Binding-site contacts:
Ligand atom CB contacts residue PHE340 of chain 1.A at 3.7 Å (hydrophobic).
Ligand atom CH2 contacts residue PHE173 of chain 1.A at 3.6 Å (hydrophobic).
Ligand atom O contacts residue SER325 of chain 1.A at 2.4 Å (h-bond).
Ligand atom C contacts residue PHE340 of chain 1.A at 3.9 Å (hydrophobic).
Ligand atom CE2 contacts residue PRO332 of chain 1.A at 3.9 Å (hydrophobic).
Ligand atom CD contacts residue LEU145 of chain 1.A at 3.8 Å (hydrophobic).
Ligand atom CB contacts residue PHE254 of chain 1.A at 3.6 Å (hydrophobic).
Ligand atom O contacts residue PHE340 of chain 1.A at 3.5 Å.
Ligand atom CD1 contacts residue TYR251 of chain 1.A at 3.8 Å (hydrophobic).
Ligand atom OG1 contacts residue GLN148 of chain 1.A at 3.6 Å (h-bond).
Ligand atom CE1 contacts residue TYR251 of chain 1.A at 3.3 Å (hydrophobic).
Ligand atom CD2 contacts residue PHE254 of chain 1.A at 3.5 Å (hydrophobic).
Ligand atom CZ2 contacts residue ILE223 of chain 1.A at 3.9 Å (hydrophobic).
Ligand atom NZ contacts residue ASP168 of chain 1.A at 3.6 Å.
Ligand atom O contacts residue PHE318 of chain 1.A at 3.4 Å.
Ligand atom CB contacts residue ILE255 of chain 1.A at 3.9 Å (hydrophobic).
Ligand atom SG contacts residue PHE340 of chain 1.A at 3.5 Å.
Ligand atom CG contacts residue PHE254 of chain 1.A at 3.6 Å (hydrophobic).
Ligand atom CE3 contacts residue PHE254 of chain 1.A at 3.5 Å (hydrophobic).
Ligand atom O contacts residue VAL344 of chain 1.A at 3.6 Å.
Ligand atom CE1 contacts residue PRO332 of chain 1.A at 3.9 Å (hydrophobic).
Ligand atom C contacts residue SER325 of chain 1.A at 3.4 Å.
Ligand atom CH2 contacts residue GLN172 of chain 1.A at 3.1 Å.
Ligand atom CE contacts residue TYR348 of chain 1.A at 3.8 Å (hydrophobic).
Ligand atom CA contacts residue SER325 of chain 1.A at 3.8 Å.
Ligand atom CZ contacts residue PHE254 of chain 1.A at 3.7 Å (hydrophobic).
Ligand atom O contacts residue ASN322 of chain 1.A at 3.4 Å (h-bond).
Ligand atom CZ3 contacts residue THR258 of chain 1.A at 3.6 Å.
Ligand atom CZ contacts residue TYR251 of chain 1.A at 3.2 Å (hydrophobic).
Ligand atom CB contacts residue GLN148 of chain 1.A at 3.8 Å.
Ligand atom CE2 contacts residue PHE254 of chain 1.A at 3.6 Å (hydrophobic).
Ligand atom N contacts residue SER325 of chain 1.A at 3.3 Å (h-bond).
Ligand atom CZ contacts residue PRO332 of chain 1.A at 3.6 Å (hydrophobic).
Ligand atom CG2 contacts residue CYS239 of chain 1.A at 3.3 Å (hydrophobic).
Ligand atom O contacts residue PHE340 of chain 1.A at 3.7 Å.
Ligand atom CD contacts residue VAL344 of chain 1.A at 3.8 Å (hydrophobic).
Ligand atom CD2 contacts residue ILE330 of chain 1.A at 4.0 Å (hydrophobic).
Ligand atom CZ2 contacts residue GLN172 of chain 1.A at 3.4 Å.
Ligand atom N contacts residue ASN322 of chain 1.A at 3.3 Å (h-bond).
Ligand atom N contacts residue PHE340 of chain 1.A at 3.8 Å.

The protein below binds the small molecule below.
Small molecule (SMILES): C[C@@H](O)[C@@H]1NC(=O)[C@H](CCCCN)NC(=O)[C@@H](Cc2c[nH]c3ccccc23)NC(=O)[C@H](Cc2ccccc2)NC(=O)[C@@H](NC(=O)[C@H](N)Cc2ccccc2)CSSC[C@@H](C=O)NC1=O

Sequence of chain 1.A:
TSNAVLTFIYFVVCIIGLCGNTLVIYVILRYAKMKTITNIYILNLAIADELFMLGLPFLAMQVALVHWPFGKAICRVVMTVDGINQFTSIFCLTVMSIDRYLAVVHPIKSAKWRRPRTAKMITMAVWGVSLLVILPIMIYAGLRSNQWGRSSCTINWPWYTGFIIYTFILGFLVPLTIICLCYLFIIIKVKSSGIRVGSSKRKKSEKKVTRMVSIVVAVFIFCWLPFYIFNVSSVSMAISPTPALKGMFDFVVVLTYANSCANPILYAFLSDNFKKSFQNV